The protein below binds the small molecule below.
Small molecule (SMILES): CC(=O)N[C@@H]1[C@@H](O)[C@H](O)[C@@H](CO)O[C@H]1O

Binding-site contacts:
Ligand atom C5 contacts residue SER197 of chain 3.E at 4.2 Å.
Ligand atom C8 contacts residue VAL205 of chain 3.E at 3.7 Å (hydrophobic).
Ligand atom C7 contacts residue ASN200 of chain 3.E at 3.6 Å.
Ligand atom O7 contacts residue ASN200 of chain 3.E at 3.3 Å (h-bond).
Ligand atom C8 contacts residue LEU192 of chain 3.E at 3.7 Å (hydrophobic).
Ligand atom C1 contacts residue ASN200 of chain 3.E at 1.4 Å.
Ligand atom C6 contacts residue SER197 of chain 3.E at 4.3 Å.
Ligand atom O5 contacts residue SER197 of chain 3.E at 4.0 Å.
Ligand atom N2 contacts residue LEU192 of chain 3.E at 3.5 Å.
Ligand atom O7 contacts residue LYS203 of chain 3.E at 4.0 Å.
Ligand atom C2 contacts residue ASN200 of chain 3.E at 2.5 Å.
Ligand atom C5 contacts residue ASN200 of chain 3.E at 3.3 Å.
Ligand atom C6 contacts residue LEU199 of chain 3.E at 4.1 Å (hydrophobic).
Ligand atom O5 contacts residue ASN200 of chain 3.E at 2.5 Å (h-bond).
Ligand atom C6 contacts residue ASN200 of chain 3.E at 3.3 Å.
Ligand atom C3 contacts residue ASN200 of chain 3.E at 3.7 Å.
Ligand atom O6 contacts residue ASN200 of chain 3.E at 3.0 Å (h-bond).
Ligand atom N2 contacts residue ASN200 of chain 3.E at 3.3 Å (h-bond).
Ligand atom C4 contacts residue ASN200 of chain 3.E at 3.8 Å.
Ligand atom C2 contacts residue LEU192 of chain 3.E at 4.3 Å (hydrophobic).
Ligand atom C7 contacts residue LEU192 of chain 3.E at 3.8 Å (hydrophobic).
Ligand atom C1 contacts residue LEU192 of chain 3.E at 3.9 Å (hydrophobic).

Sequence of chain 3.E:
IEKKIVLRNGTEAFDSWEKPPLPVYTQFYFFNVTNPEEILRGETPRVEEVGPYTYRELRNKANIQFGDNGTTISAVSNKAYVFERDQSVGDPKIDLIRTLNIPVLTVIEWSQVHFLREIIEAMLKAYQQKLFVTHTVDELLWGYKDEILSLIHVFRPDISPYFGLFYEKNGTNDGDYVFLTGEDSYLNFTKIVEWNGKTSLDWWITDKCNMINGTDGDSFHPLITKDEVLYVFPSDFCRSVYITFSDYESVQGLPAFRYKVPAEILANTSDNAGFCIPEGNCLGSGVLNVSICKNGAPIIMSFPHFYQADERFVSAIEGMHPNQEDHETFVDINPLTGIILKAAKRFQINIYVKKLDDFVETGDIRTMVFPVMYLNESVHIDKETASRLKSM